Binding-site contacts:
Ligand atom O7 contacts residue ASN657 of chain 1.A at 3.7 Å.
Ligand atom C3 contacts residue ASN657 of chain 1.A at 3.8 Å.
Ligand atom C5 contacts residue ASN657 of chain 1.A at 3.7 Å.
Ligand atom C2 contacts residue ASN657 of chain 1.A at 2.5 Å.
Ligand atom C4 contacts residue ASN657 of chain 1.A at 4.2 Å.
Ligand atom C1 contacts residue ASN657 of chain 1.A at 1.4 Å.
Ligand atom O5 contacts residue ASN657 of chain 1.A at 2.4 Å (h-bond).
Ligand atom C7 contacts residue ASN657 of chain 1.A at 3.5 Å.
Ligand atom N2 contacts residue ASN657 of chain 1.A at 2.9 Å (h-bond).

Sequence of chain 1.A:
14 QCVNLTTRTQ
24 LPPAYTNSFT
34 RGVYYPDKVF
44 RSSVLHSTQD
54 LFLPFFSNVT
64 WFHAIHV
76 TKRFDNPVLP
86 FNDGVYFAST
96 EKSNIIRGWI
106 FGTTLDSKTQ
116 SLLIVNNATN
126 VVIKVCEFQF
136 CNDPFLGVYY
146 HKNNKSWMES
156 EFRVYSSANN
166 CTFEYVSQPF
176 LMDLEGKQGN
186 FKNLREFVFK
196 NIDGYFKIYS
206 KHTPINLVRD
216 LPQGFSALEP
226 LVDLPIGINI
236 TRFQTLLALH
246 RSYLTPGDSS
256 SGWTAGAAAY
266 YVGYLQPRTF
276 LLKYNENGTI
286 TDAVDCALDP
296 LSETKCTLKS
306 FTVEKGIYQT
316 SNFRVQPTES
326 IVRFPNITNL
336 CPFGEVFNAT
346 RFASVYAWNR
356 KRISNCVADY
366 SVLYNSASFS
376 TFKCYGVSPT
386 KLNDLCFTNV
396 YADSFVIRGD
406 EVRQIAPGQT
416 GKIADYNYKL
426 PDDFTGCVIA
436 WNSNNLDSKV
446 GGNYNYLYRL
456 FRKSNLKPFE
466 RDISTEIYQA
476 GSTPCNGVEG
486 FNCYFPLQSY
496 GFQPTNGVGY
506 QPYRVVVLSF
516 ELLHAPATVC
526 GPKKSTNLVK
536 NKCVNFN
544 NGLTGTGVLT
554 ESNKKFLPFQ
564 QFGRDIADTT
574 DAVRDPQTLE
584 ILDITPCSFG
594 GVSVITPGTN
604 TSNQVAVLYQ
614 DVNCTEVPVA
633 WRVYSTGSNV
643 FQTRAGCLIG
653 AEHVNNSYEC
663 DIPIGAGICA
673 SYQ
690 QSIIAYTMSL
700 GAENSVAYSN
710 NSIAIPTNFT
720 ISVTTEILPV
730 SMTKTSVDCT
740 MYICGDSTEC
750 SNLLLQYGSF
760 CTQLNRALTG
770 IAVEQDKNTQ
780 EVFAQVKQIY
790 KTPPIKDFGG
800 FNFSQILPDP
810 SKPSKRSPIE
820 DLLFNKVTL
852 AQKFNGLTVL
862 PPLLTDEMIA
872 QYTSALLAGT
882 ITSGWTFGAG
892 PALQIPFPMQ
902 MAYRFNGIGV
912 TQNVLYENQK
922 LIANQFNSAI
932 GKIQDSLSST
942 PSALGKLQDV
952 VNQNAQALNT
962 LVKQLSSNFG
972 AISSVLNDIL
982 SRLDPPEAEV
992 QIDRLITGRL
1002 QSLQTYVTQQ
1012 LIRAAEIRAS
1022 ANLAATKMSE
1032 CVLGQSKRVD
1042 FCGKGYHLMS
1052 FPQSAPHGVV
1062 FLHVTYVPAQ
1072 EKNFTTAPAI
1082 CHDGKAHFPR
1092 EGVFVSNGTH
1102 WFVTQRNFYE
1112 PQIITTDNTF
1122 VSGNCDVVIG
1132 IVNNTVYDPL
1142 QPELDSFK

The small molecule below binds the protein below.
Small molecule (SMILES): CC(=O)N[C@@H]1[C@@H](O)[C@H](O)[C@@H](CO)O[C@H]1O